A small-molecule ligand and the protein it binds are described below.
Small molecule (SMILES): O=P(O)(O)OC[C@H]1O[C@H](O)[C@H](O)[C@@H](O)[C@@H]1O

Sequence of chain 1.D:
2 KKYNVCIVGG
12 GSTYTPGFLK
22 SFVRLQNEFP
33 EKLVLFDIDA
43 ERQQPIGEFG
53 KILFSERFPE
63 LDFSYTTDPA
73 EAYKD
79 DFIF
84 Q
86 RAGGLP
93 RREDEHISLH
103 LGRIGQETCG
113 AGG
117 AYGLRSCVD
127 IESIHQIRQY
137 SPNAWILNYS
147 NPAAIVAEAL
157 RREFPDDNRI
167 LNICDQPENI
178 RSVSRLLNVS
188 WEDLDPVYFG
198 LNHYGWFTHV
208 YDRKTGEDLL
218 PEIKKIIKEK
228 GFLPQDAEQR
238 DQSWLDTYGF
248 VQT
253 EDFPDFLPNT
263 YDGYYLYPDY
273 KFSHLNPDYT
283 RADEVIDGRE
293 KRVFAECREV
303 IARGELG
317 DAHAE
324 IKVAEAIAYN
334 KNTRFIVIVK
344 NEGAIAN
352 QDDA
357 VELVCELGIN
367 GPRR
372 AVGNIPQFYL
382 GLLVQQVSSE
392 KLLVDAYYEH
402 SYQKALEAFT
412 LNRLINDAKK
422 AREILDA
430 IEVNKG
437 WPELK

Binding-site contacts:
Ligand atom O1 contacts residue ASP171 of chain 1.D at 3.4 Å (salt-bridge).
Ligand atom O2 contacts residue MN1 of chain 1.Q at 2.5 Å.
Ligand atom O2 contacts residue HIS200 of chain 1.D at 3.5 Å (h-bond).
Ligand atom O5 contacts residue TYR263 of chain 1.D at 2.8 Å (h-bond).
Ligand atom C4 contacts residue GLU109 of chain 1.D at 3.4 Å.
Ligand atom P contacts residue ARG93 of chain 1.D at 3.8 Å.
Ligand atom O2 contacts residue CYS170 of chain 1.D at 3.4 Å (h-bond).
Ligand atom C6 contacts residue TRP241 of chain 1.D at 3.7 Å (hydrophobic).
Ligand atom O4 contacts residue ASN147 of chain 1.D at 3.2 Å (h-bond).
Ligand atom C5 contacts residue TYR263 of chain 1.D at 3.4 Å (hydrophobic).
Ligand atom C2 contacts residue TYR263 of chain 1.D at 3.3 Å (hydrophobic).
Ligand atom C3 contacts residue MN1 of chain 1.Q at 2.9 Å.
Ligand atom C2 contacts residue HIS200 of chain 1.D at 3.5 Å.
Ligand atom O2 contacts residue NAD1 of chain 1.S at 3.0 Å (h-bond).
Ligand atom O2P contacts residue ARG291 of chain 1.D at 3.2 Å (salt-bridge).
Ligand atom O2 contacts residue GLN172 of chain 1.D at 3.5 Å.
Ligand atom O3 contacts residue HIS200 of chain 1.D at 2.9 Å.
Ligand atom C3 contacts residue HIS200 of chain 1.D at 3.8 Å.
Ligand atom C2 contacts residue ASP171 of chain 1.D at 3.8 Å.
Ligand atom O2 contacts residue ASP171 of chain 1.D at 2.6 Å (salt-bridge).
Ligand atom O3P contacts residue ARG93 of chain 1.D at 2.8 Å (salt-bridge).
Ligand atom C1 contacts residue TYR263 of chain 1.D at 3.3 Å (hydrophobic).
Ligand atom O3P contacts residue ARG283 of chain 1.D at 3.3 Å (salt-bridge).
Ligand atom C3 contacts residue ASN147 of chain 1.D at 3.8 Å.
Ligand atom O1P contacts residue VAL287 of chain 1.D at 3.7 Å.
Ligand atom C2 contacts residue MN1 of chain 1.Q at 2.9 Å.
Ligand atom C3 contacts residue TYR263 of chain 1.D at 3.8 Å (hydrophobic).
Ligand atom O3 contacts residue MN1 of chain 1.Q at 2.1 Å.
Ligand atom O5 contacts residue TRP241 of chain 1.D at 3.1 Å.
Ligand atom O4 contacts residue NAD1 of chain 1.S at 3.8 Å.
Ligand atom C3 contacts residue NAD1 of chain 1.S at 3.4 Å.
Ligand atom O2P contacts residue TRP241 of chain 1.D at 3.3 Å (h-bond).
Ligand atom C1 contacts residue TRP241 of chain 1.D at 3.8 Å (hydrophobic).
Ligand atom O1P contacts residue ARG93 of chain 1.D at 2.9 Å (salt-bridge).
Ligand atom O2P contacts residue ARG283 of chain 1.D at 2.8 Å (salt-bridge).
Ligand atom O3 contacts residue NAD1 of chain 1.S at 3.2 Å.
Ligand atom O3 contacts residue ASN147 of chain 1.D at 2.8 Å (h-bond).
Ligand atom O4 contacts residue GLU109 of chain 1.D at 2.8 Å (salt-bridge).
Ligand atom C4 contacts residue TYR263 of chain 1.D at 3.2 Å (hydrophobic).
Ligand atom O1P contacts residue ARG291 of chain 1.D at 2.9 Å (salt-bridge).